Binding-site contacts:
Ligand atom OP1 contacts residue PHE272 of chain 25.A at 3.4 Å.
Ligand atom O5' contacts residue ASN491 of chain 25.A at 3.5 Å (h-bond).
Ligand atom OP1 contacts residue TYR271 of chain 25.A at 3.1 Å (h-bond).
Ligand atom OP2 contacts residue ASN491 of chain 25.A at 1.7 Å (h-bond).
Ligand atom P contacts residue PHE272 of chain 25.A at 4.3 Å.
Ligand atom P contacts residue ASN491 of chain 25.A at 3.0 Å.
Ligand atom OP1 contacts residue ASP273 of chain 25.A at 3.3 Å.
Ligand atom OP1 contacts residue ASN491 of chain 25.A at 3.6 Å.
Ligand atom C5' contacts residue ASP273 of chain 25.A at 3.8 Å.
Ligand atom OP2 contacts residue ASP273 of chain 25.A at 2.4 Å.
Ligand atom P contacts residue ASP273 of chain 25.A at 2.8 Å.
Ligand atom P contacts residue TYR271 of chain 25.A at 4.5 Å.
Ligand atom C5' contacts residue ASN491 of chain 25.A at 4.0 Å.
Ligand atom O5' contacts residue ASP273 of chain 25.A at 4.1 Å.

This small molecule binds to this protein.
Small molecule (SMILES): Nc1ncnc2c1ncn2[C@H]1C[C@H](O)[C@@H](COP(=O)(O)O)O1

Sequence of chain 25.A:
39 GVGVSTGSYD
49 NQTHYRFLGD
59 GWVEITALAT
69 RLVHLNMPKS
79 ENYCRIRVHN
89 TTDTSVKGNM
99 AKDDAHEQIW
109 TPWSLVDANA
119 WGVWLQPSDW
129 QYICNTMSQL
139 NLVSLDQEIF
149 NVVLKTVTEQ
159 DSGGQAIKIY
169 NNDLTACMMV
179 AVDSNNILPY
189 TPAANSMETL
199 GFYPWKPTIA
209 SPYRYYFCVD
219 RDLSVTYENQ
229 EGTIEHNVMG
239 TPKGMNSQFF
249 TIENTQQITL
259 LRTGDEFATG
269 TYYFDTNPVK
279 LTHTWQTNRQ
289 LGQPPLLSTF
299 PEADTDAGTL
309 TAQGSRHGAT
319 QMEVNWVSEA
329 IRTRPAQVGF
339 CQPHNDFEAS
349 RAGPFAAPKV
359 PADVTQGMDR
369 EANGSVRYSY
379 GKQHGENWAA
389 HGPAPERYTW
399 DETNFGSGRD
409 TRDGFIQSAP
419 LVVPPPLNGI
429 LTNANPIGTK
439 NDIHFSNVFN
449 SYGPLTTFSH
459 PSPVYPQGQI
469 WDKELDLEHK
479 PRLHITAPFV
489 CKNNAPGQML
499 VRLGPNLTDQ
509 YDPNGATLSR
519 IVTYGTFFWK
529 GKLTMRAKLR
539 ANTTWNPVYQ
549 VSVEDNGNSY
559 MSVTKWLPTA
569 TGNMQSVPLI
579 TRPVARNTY